Binding-site contacts:
Ligand atom CD1 contacts residue ARG97 of chain 1.A at 3.6 Å.
Ligand atom CD2 contacts residue THR143 of chain 1.A at 3.4 Å.
Ligand atom CG2 contacts residue THR73 of chain 1.A at 3.2 Å.
Ligand atom OG1 contacts residue ASP32 of chain 1.E at 2.6 Å (salt-bridge).
Ligand atom O contacts residue LYS66 of chain 1.A at 2.9 Å (salt-bridge).
Ligand atom O contacts residue THR143 of chain 1.A at 2.9 Å (h-bond).
Ligand atom CD2 contacts residue TYR159 of chain 1.A at 3.5 Å (hydrophobic).
Ligand atom N contacts residue TRP167 of chain 1.A at 3.4 Å.
Ligand atom N contacts residue TYR171 of chain 1.A at 2.8 Å (h-bond).
Ligand atom O contacts residue GLN52 of chain 1.E at 3.3 Å (h-bond).
Ligand atom N contacts residue GLN52 of chain 1.E at 3.0 Å (h-bond).
Ligand atom CA contacts residue ASP77 of chain 1.A at 3.5 Å.
Ligand atom OG1 contacts residue LYS146 of chain 1.A at 3.2 Å (salt-bridge).
Ligand atom CA contacts residue TYR7 of chain 1.A at 3.5 Å (hydrophobic).
Ligand atom CG2 contacts residue ASP32 of chain 1.E at 3.5 Å.
Ligand atom N contacts residue TYR7 of chain 1.A at 3.1 Å (h-bond).
Ligand atom CA contacts residue GLN52 of chain 1.E at 3.4 Å.
Ligand atom CB contacts residue THR73 of chain 1.A at 3.4 Å.
Ligand atom O contacts residue GLN95 of chain 1.D at 3.4 Å.
Ligand atom N contacts residue ASP77 of chain 1.A at 3.0 Å (salt-bridge).
Ligand atom C contacts residue SER94 of chain 1.D at 3.3 Å.
Ligand atom N contacts residue GLU63 of chain 1.A at 3.2 Å (salt-bridge).
Ligand atom O contacts residue TYR84 of chain 1.A at 2.9 Å (h-bond).
Ligand atom N contacts residue TYR99 of chain 1.A at 3.1 Å (h-bond).
Ligand atom CZ contacts residue ARG97 of chain 1.A at 3.6 Å.
Ligand atom CG2 contacts residue ILE53 of chain 1.E at 3.4 Å (hydrophobic).
Ligand atom N contacts residue SER94 of chain 1.D at 3.6 Å (h-bond).
Ligand atom CD1 contacts residue SER94 of chain 1.D at 3.5 Å.
Ligand atom O contacts residue TRP147 of chain 1.A at 3.0 Å (h-bond).
Ligand atom N contacts residue LYS66 of chain 1.A at 3.6 Å (salt-bridge).
Ligand atom O contacts residue TYR159 of chain 1.A at 2.8 Å (h-bond).
Ligand atom O contacts residue HIS70 of chain 1.A at 3.3 Å.
Ligand atom CB contacts residue TYR99 of chain 1.A at 3.4 Å (hydrophobic).
Ligand atom CA contacts residue SER94 of chain 1.D at 3.3 Å.
Ligand atom CD2 contacts residue TRP147 of chain 1.A at 3.4 Å (hydrophobic).
Ligand atom CG2 contacts residue TYR7 of chain 1.A at 3.3 Å (hydrophobic).
Ligand atom CA contacts residue GLU63 of chain 1.A at 3.5 Å.
Ligand atom O contacts residue THR73 of chain 1.A at 3.3 Å.
Ligand atom O contacts residue LYS146 of chain 1.A at 3.5 Å.
Ligand atom C contacts residue LYS146 of chain 1.A at 3.6 Å.

Sequence of chain 1.D:
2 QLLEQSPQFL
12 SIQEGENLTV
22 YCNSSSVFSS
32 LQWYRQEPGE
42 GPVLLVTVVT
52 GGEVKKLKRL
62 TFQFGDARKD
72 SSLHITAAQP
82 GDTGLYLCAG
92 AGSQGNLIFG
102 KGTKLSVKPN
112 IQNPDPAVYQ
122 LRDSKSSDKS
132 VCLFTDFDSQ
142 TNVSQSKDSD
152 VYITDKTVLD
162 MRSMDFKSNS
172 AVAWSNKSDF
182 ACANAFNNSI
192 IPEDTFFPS

Sequence of chain 1.E:
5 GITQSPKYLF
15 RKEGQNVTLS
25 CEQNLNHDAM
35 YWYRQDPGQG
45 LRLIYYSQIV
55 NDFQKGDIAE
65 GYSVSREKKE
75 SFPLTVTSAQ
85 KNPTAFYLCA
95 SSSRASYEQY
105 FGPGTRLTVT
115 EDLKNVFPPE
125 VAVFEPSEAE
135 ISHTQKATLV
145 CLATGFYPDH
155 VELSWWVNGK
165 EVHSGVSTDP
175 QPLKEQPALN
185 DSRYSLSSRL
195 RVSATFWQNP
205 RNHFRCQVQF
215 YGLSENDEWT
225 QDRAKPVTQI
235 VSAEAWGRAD

A protein and the small-molecule ligand that binds it are described below.
Small molecule (SMILES): CC[C@H](C)[C@H](NC(=O)CN)C(=O)N[C@@H](CC(C)C)C(=O)NCC(=O)N[C@@H](Cc1ccccc1)C(=O)N[C@H](C(=O)N[C@@H](Cc1ccccc1)C(=O)N[C@H](C(=O)N[C@H](C=O)CC(C)C)[C@@H](C)O)C(C)C

Sequence of chain 1.A:
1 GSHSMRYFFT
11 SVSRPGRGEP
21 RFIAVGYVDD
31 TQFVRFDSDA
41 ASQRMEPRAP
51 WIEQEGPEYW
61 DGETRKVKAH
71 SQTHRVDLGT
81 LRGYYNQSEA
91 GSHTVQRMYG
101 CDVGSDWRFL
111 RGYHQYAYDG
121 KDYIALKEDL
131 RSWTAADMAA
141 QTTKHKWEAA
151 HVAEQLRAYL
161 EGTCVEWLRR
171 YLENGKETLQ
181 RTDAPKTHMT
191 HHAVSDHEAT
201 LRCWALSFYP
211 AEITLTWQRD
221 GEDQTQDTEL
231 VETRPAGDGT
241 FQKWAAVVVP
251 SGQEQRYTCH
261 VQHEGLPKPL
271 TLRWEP